Sequence of chain 1.C:
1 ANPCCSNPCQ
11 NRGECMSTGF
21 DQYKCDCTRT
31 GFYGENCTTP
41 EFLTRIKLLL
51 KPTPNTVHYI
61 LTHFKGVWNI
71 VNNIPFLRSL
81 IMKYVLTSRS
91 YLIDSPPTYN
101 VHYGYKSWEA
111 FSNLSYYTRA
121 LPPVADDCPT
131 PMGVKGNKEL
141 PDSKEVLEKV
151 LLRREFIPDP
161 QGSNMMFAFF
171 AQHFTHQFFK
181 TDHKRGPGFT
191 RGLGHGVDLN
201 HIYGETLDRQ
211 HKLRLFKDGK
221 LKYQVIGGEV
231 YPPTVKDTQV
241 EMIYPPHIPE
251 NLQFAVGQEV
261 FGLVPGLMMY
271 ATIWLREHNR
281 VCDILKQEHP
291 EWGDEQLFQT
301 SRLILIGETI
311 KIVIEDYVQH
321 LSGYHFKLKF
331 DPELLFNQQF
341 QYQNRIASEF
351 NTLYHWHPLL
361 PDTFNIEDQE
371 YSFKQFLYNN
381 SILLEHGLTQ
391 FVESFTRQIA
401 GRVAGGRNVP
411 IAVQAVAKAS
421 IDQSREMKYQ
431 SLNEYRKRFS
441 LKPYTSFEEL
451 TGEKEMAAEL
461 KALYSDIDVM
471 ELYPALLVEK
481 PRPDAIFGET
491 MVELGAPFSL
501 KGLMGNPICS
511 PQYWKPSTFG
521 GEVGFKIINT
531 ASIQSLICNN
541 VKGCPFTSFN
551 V

Sequence of chain 1.D:
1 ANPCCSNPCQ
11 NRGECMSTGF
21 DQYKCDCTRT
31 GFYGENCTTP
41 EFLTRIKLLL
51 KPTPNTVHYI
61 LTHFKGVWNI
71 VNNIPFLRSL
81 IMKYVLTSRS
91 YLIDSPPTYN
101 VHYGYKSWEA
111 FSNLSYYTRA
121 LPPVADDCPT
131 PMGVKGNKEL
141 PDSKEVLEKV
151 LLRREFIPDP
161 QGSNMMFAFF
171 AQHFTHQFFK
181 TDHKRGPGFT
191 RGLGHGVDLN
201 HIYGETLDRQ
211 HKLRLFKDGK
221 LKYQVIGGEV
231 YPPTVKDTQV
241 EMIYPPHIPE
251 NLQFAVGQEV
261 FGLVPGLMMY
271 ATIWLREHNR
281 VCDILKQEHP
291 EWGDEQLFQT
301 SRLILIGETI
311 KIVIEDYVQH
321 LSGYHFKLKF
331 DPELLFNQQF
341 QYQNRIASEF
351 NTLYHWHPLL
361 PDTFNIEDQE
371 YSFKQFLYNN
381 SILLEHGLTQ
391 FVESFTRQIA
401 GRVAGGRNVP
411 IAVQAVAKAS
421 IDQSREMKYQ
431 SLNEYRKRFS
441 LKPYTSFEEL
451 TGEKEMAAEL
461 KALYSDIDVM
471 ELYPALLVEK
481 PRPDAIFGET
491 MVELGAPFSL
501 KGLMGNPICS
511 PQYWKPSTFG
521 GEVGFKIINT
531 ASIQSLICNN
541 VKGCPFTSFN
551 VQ

Binding-site contacts:
Ligand atom O5 contacts residue GLU109 of chain 1.C at 3.6 Å.
Ligand atom C3 contacts residue ASN113 of chain 1.C at 3.8 Å.
Ligand atom C2 contacts residue ARG185 of chain 1.C at 4.2 Å.
Ligand atom O5 contacts residue TYR116 of chain 1.C at 3.5 Å.
Ligand atom O6 contacts residue LEU207 of chain 1.D at 3.9 Å.
Ligand atom C6 contacts residue TYR116 of chain 1.C at 3.5 Å (hydrophobic).
Ligand atom C1 contacts residue LEU207 of chain 1.D at 4.3 Å (hydrophobic).
Ligand atom C8 contacts residue PHE189 of chain 1.C at 4.1 Å (hydrophobic).
Ligand atom C1 contacts residue SER115 of chain 1.C at 4.4 Å.
Ligand atom O7 contacts residue ARG185 of chain 1.C at 2.3 Å (salt-bridge).
Ligand atom C4 contacts residue ARG185 of chain 1.C at 4.0 Å.
Ligand atom C3 contacts residue LEU207 of chain 1.D at 4.4 Å (hydrophobic).
Ligand atom O5 contacts residue PHE189 of chain 1.C at 4.2 Å.
Ligand atom O7 contacts residue ASN113 of chain 1.C at 3.7 Å.
Ligand atom C1 contacts residue TYR116 of chain 1.C at 4.0 Å (hydrophobic).
Ligand atom C8 contacts residue ARG185 of chain 1.C at 3.7 Å.
Ligand atom O3 contacts residue LEU207 of chain 1.D at 4.2 Å.
Ligand atom C7 contacts residue ASN113 of chain 1.C at 3.5 Å.
Ligand atom O6 contacts residue TYR116 of chain 1.C at 3.7 Å.
Ligand atom C1 contacts residue GLU109 of chain 1.C at 3.8 Å.
Ligand atom C6 contacts residue PHE189 of chain 1.C at 3.8 Å (hydrophobic).
Ligand atom O4 contacts residue ARG185 of chain 1.C at 3.3 Å (salt-bridge).
Ligand atom N2 contacts residue ARG185 of chain 1.C at 4.1 Å.
Ligand atom C2 contacts residue LEU207 of chain 1.D at 4.4 Å (hydrophobic).
Ligand atom C1 contacts residue ASN113 of chain 1.C at 1.5 Å.
Ligand atom O6 contacts residue ASP208 of chain 1.D at 4.1 Å.
Ligand atom C2 contacts residue ASN113 of chain 1.C at 2.4 Å.
Ligand atom C2 contacts residue GLU109 of chain 1.C at 4.3 Å.
Ligand atom O5 contacts residue ASN113 of chain 1.C at 2.3 Å (h-bond).
Ligand atom C3 contacts residue ARG185 of chain 1.C at 3.9 Å.
Ligand atom C5 contacts residue ASN113 of chain 1.C at 3.6 Å.
Ligand atom C5 contacts residue TYR116 of chain 1.C at 4.3 Å (hydrophobic).
Ligand atom C4 contacts residue ASN113 of chain 1.C at 4.2 Å.
Ligand atom C7 contacts residue ARG185 of chain 1.C at 3.3 Å.
Ligand atom O7 contacts residue LEU207 of chain 1.D at 4.1 Å.
Ligand atom N2 contacts residue ASN113 of chain 1.C at 3.0 Å (h-bond).
Ligand atom O5 contacts residue LEU207 of chain 1.D at 4.0 Å.
Ligand atom C5 contacts residue PHE189 of chain 1.C at 3.9 Å (hydrophobic).
Ligand atom C5 contacts residue ARG185 of chain 1.C at 4.2 Å.
Ligand atom C4 contacts residue LEU207 of chain 1.D at 3.9 Å (hydrophobic).

A protein and the small-molecule ligand that binds it are described below.
Small molecule (SMILES): CC(=O)N[C@H]1[C@H](O[C@H]2[C@H](O)[C@@H](NC(C)=O)CO[C@@H]2CO)O[C@H](CO)[C@@H](O)[C@@H]1O